Sequence of chain 1.A:
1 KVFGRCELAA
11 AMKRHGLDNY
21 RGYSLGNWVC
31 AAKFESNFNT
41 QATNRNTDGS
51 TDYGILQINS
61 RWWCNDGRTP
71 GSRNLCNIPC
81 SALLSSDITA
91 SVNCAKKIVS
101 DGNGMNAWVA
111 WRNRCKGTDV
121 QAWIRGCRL

This protein binds this small molecule.
Small molecule (SMILES): [NH3+][Pt]1([NH3+])OC(=O)C2(CCC2)C(=O)O1

Binding-site contacts:
Ligand atom N2 contacts residue HIS15 of chain 1.A at 3.0 Å (h-bond).
Ligand atom PT1 contacts residue ALA11 of chain 1.A at 4.4 Å.
Ligand atom N1 contacts residue ARG14 of chain 1.A at 3.2 Å (salt-bridge).
Ligand atom N2 contacts residue ARG14 of chain 1.A at 4.3 Å.
Ligand atom N2 contacts residue ASP87 of chain 1.A at 2.5 Å (salt-bridge).
Ligand atom N1 contacts residue HIS15 of chain 1.A at 4.1 Å.
Ligand atom PT1 contacts residue ASP87 of chain 1.A at 4.5 Å.
Ligand atom PT1 contacts residue HIS15 of chain 1.A at 2.1 Å.
Ligand atom N2 contacts residue ILE88 of chain 1.A at 3.2 Å (h-bond).
Ligand atom PT1 contacts residue ARG14 of chain 1.A at 2.5 Å.
Ligand atom PT1 contacts residue ILE88 of chain 1.A at 4.4 Å.
Ligand atom N1 contacts residue ALA11 of chain 1.A at 4.0 Å.
Ligand atom N2 contacts residue THR89 of chain 1.A at 3.4 Å (h-bond).